Sequence of chain 1.C:
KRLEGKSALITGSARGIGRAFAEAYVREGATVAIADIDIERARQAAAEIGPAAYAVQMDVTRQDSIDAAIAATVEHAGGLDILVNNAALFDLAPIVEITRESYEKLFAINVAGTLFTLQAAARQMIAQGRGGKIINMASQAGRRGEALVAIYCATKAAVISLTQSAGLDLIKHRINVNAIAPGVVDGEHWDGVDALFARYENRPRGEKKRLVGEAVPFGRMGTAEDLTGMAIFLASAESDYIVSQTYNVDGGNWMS

The protein below binds the small molecule below.
Small molecule (SMILES): OC[C@@H](O)[C@@H](O)[C@H](O)[C@@H](O)CO

Binding-site contacts:
Ligand atom C6 contacts residue GLU181 of chain 1.C at 3.7 Å.
Ligand atom O6 contacts residue GLN175 of chain 1.C at 4.1 Å.
Ligand atom O3 contacts residue GLU181 of chain 1.C at 3.7 Å.
Ligand atom C3 contacts residue TRP225 of chain 1.C at 4.0 Å (hydrophobic).
Ligand atom O5 contacts residue VAL184 of chain 1.C at 4.0 Å.
Ligand atom O1 contacts residue TYR187 of chain 1.C at 3.6 Å (h-bond).
Ligand atom O4 contacts residue ALA176 of chain 1.C at 4.2 Å.
Ligand atom O1 contacts residue TRP225 of chain 1.C at 4.2 Å.
Ligand atom C1 contacts residue TYR187 of chain 1.C at 3.6 Å (hydrophobic).
Ligand atom C6 contacts residue TRP225 of chain 1.C at 3.8 Å (hydrophobic).
Ligand atom O6 contacts residue TRP225 of chain 1.C at 3.9 Å.
Ligand atom O3 contacts residue TYR187 of chain 1.C at 4.2 Å.
Ligand atom O2 contacts residue GLN175 of chain 1.C at 3.7 Å.
Ligand atom C5 contacts residue GLN175 of chain 1.C at 4.0 Å.
Ligand atom O2 contacts residue GLY218 of chain 1.C at 3.0 Å (h-bond).
Ligand atom C2 contacts residue TRP225 of chain 1.C at 3.4 Å (hydrophobic).
Ligand atom C4 contacts residue GLU181 of chain 1.C at 3.7 Å.
Ligand atom O5 contacts residue GLU181 of chain 1.C at 2.6 Å (salt-bridge).
Ligand atom O4 contacts residue ARG179 of chain 1.C at 3.8 Å.
Ligand atom O6 contacts residue VAL247 of chain 1.C at 3.4 Å.
Ligand atom O1 contacts residue HIS224 of chain 1.C at 2.6 Å (h-bond).
Ligand atom O1 contacts residue SER174 of chain 1.C at 4.2 Å.
Ligand atom O3 contacts residue ALA176 of chain 1.C at 4.1 Å.
Ligand atom C5 contacts residue PHE232 of chain 1.C at 4.2 Å (hydrophobic).
Ligand atom O4 contacts residue GLU181 of chain 1.C at 2.8 Å (salt-bridge).
Ligand atom O3 contacts residue PHE125 of chain 1.C at 3.5 Å.
Ligand atom C5 contacts residue GLU181 of chain 1.C at 3.0 Å.
Ligand atom C2 contacts residue GLY218 of chain 1.C at 4.2 Å.
Ligand atom O5 contacts residue PHE232 of chain 1.C at 3.6 Å.
Ligand atom O2 contacts residue TRP225 of chain 1.C at 3.2 Å (h-bond).
Ligand atom O6 contacts residue VAL219 of chain 1.C at 4.2 Å.
Ligand atom C4 contacts residue TRP225 of chain 1.C at 4.1 Å (hydrophobic).
Ligand atom C1 contacts residue HIS224 of chain 1.C at 4.0 Å.
Ligand atom C1 contacts residue SER174 of chain 1.C at 3.5 Å.
Ligand atom C6 contacts residue LYS243 of chain 1.C at 4.2 Å.
Ligand atom O3 contacts residue VAL184 of chain 1.C at 4.3 Å.
Ligand atom O4 contacts residue GLN175 of chain 1.C at 2.7 Å (h-bond).
Ligand atom C6 contacts residue PHE232 of chain 1.C at 3.6 Å (hydrophobic).
Ligand atom O2 contacts residue VAL219 of chain 1.C at 3.7 Å.
Ligand atom C4 contacts residue GLN175 of chain 1.C at 3.1 Å.